Binding-site contacts:
Ligand atom C81 contacts residue TYR983 of chain 1.G at 3.3 Å (hydrophobic).
Ligand atom C79 contacts residue ASN890 of chain 1.G at 3.3 Å.
Ligand atom O80 contacts residue ASN890 of chain 1.G at 3.6 Å.
Ligand atom C75 contacts residue MET887 of chain 1.G at 3.6 Å (hydrophobic).
Ligand atom C26 contacts residue PRO1038 of chain 1.E at 4.3 Å (hydrophobic).
Ligand atom O25 contacts residue GLU1037 of chain 1.E at 4.0 Å.
Ligand atom C77 contacts residue TYR983 of chain 1.G at 4.3 Å (hydrophobic).
Ligand atom C21 contacts residue PRO1038 of chain 1.E at 3.2 Å (hydrophobic).
Ligand atom C05 contacts residue ALA1043 of chain 1.E at 4.2 Å (hydrophobic).
Ligand atom O72 contacts residue ILE1046 of chain 1.E at 4.0 Å.
Ligand atom C79 contacts residue TYR983 of chain 1.G at 3.7 Å (hydrophobic).
Ligand atom C15 contacts residue LEU1042 of chain 1.E at 4.1 Å (hydrophobic).
Ligand atom C16 contacts residue SER1039 of chain 1.E at 3.5 Å.
Ligand atom C14 contacts residue SER1039 of chain 1.E at 3.1 Å.
Ligand atom C04 contacts residue LEU894 of chain 1.G at 4.3 Å (hydrophobic).
Ligand atom C22 contacts residue TRP1040 of chain 1.E at 3.6 Å (hydrophobic).
Ligand atom C17 contacts residue SER1039 of chain 1.E at 4.2 Å.
Ligand atom C15 contacts residue SER1039 of chain 1.E at 4.0 Å.
Ligand atom C05 contacts residue LEU894 of chain 1.G at 4.1 Å (hydrophobic).
Ligand atom C78 contacts residue TYR983 of chain 1.G at 4.0 Å (hydrophobic).
Ligand atom C13 contacts residue SER1039 of chain 1.E at 3.8 Å.
Ligand atom C23 contacts residue TRP1040 of chain 1.E at 4.2 Å (hydrophobic).
Ligand atom C17 contacts residue PRO1038 of chain 1.E at 3.9 Å (hydrophobic).
Ligand atom C10 contacts residue TYR891 of chain 1.G at 4.4 Å (hydrophobic).
Ligand atom C16 contacts residue PRO1038 of chain 1.E at 3.9 Å (hydrophobic).
Ligand atom O20 contacts residue PRO1038 of chain 1.E at 4.0 Å.
Ligand atom O25 contacts residue PRO1038 of chain 1.E at 4.2 Å.
Ligand atom C22 contacts residue PRO1038 of chain 1.E at 4.2 Å (hydrophobic).
Ligand atom C24 contacts residue PRO1038 of chain 1.E at 4.0 Å (hydrophobic).
Ligand atom C26 contacts residue SER1039 of chain 1.E at 3.8 Å.
Ligand atom C08 contacts residue TYR891 of chain 1.G at 4.1 Å (hydrophobic).
Ligand atom C21 contacts residue TRP1040 of chain 1.E at 4.4 Å (hydrophobic).
Ligand atom C14 contacts residue LEU1042 of chain 1.E at 4.1 Å (hydrophobic).
Ligand atom O20 contacts residue TRP1040 of chain 1.E at 4.0 Å.
Ligand atom C26 contacts residue GLU1037 of chain 1.E at 4.0 Å.
Ligand atom C23 contacts residue PRO1038 of chain 1.E at 4.1 Å (hydrophobic).
Ligand atom C16 contacts residue TRP1040 of chain 1.E at 4.0 Å (hydrophobic).
Ligand atom C09 contacts residue TYR891 of chain 1.G at 4.2 Å (hydrophobic).
Ligand atom C24 contacts residue TRP1040 of chain 1.E at 3.5 Å (hydrophobic).
Ligand atom C19 contacts residue TYR891 of chain 1.G at 4.4 Å (hydrophobic).

Sequence of chain 1.G:
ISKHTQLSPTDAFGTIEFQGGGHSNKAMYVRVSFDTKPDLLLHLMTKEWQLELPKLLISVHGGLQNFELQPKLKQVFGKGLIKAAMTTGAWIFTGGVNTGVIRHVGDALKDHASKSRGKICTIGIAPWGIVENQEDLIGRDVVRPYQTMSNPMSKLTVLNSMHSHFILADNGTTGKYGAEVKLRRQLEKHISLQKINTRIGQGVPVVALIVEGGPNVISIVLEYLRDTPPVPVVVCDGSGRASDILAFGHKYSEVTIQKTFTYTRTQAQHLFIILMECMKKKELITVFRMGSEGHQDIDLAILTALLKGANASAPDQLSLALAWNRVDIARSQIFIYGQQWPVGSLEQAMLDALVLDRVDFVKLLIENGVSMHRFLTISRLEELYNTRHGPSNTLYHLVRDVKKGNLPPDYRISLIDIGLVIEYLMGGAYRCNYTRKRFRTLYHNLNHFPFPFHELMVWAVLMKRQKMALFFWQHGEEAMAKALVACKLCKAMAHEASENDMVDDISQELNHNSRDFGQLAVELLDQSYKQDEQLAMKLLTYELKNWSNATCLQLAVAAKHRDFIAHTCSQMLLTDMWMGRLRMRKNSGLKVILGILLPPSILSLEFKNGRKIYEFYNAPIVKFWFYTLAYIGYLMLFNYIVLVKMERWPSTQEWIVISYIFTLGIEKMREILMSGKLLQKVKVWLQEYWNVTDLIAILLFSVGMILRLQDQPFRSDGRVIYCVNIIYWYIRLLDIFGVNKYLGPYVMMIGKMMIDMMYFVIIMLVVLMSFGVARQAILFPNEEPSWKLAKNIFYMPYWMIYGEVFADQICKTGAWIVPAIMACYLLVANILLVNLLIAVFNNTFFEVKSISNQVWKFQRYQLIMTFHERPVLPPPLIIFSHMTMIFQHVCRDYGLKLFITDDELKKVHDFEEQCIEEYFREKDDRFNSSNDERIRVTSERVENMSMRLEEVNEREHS

The protein below binds the small molecule below.
Small molecule (SMILES): COCC(CCO[C@H]1CC[C@@]2(C)C(=CC[C@H]3[C@@H]4C[C@@H]5O[C@]6(CC[C@@H](C)CO6)[C@@H](C)[C@@H]5[C@@]4(C)CC[C@@H]32)C1)COC

Sequence of chain 1.E:
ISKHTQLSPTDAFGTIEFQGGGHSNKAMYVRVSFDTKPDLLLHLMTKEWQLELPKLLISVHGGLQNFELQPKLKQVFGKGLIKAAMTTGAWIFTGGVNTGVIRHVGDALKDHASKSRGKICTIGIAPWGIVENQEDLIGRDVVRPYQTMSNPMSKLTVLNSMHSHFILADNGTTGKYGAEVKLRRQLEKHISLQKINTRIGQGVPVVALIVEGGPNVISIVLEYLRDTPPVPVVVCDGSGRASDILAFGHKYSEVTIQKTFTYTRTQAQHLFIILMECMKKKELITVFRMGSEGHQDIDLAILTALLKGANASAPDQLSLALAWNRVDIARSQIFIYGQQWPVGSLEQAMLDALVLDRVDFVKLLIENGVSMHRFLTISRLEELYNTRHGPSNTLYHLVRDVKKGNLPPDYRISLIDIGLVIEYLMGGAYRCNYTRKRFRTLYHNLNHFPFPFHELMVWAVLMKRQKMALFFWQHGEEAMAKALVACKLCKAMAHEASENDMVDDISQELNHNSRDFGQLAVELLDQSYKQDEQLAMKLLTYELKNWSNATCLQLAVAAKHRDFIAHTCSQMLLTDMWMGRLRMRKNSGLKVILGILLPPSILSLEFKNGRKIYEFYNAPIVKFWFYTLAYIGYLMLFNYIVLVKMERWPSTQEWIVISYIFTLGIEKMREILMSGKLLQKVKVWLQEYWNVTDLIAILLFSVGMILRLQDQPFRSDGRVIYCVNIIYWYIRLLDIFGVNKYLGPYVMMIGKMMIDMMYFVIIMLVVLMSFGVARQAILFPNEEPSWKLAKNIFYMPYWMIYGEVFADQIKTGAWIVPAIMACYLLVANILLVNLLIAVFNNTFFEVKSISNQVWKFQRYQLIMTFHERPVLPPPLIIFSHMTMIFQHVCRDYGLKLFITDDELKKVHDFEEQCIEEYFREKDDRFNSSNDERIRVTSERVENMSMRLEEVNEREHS